A small-molecule ligand and the protein it binds are described below.
Small molecule (SMILES): CC(=O)N[C@@H]1[C@@H](O)[C@H](O)[C@@H](CO)O[C@H]1O

Sequence of chain 1.B:
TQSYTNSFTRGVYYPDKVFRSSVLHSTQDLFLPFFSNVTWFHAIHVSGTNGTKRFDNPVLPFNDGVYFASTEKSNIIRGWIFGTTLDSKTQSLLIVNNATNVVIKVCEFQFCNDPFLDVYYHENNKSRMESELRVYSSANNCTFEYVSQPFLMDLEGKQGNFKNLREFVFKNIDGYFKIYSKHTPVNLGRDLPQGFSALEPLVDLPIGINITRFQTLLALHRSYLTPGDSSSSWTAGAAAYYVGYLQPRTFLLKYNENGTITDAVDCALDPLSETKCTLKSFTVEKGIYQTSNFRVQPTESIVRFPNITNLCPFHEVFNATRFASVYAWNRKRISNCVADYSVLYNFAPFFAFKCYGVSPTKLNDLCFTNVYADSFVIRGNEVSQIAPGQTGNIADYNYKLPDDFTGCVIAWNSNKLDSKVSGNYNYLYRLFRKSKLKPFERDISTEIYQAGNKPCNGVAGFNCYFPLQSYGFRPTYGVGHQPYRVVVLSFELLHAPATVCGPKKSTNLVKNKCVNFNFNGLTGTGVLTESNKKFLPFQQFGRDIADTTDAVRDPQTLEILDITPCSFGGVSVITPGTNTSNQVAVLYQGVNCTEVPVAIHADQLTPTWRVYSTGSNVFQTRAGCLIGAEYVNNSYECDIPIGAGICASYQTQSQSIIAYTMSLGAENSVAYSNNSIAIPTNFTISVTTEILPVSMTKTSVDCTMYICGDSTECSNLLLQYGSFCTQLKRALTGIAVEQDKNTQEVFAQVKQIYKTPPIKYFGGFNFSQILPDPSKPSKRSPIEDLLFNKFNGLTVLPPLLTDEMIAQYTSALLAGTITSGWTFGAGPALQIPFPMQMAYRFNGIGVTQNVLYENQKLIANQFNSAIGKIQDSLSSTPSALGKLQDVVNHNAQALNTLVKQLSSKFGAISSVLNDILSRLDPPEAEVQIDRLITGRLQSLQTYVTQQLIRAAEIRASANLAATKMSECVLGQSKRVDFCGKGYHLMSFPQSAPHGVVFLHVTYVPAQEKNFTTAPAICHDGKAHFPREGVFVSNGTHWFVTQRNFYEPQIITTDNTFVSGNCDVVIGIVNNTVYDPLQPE

Binding-site contacts:
Ligand atom C3 contacts residue TRP255 of chain 1.B at 3.7 Å (hydrophobic).
Ligand atom C5 contacts residue TRP255 of chain 1.B at 4.0 Å (hydrophobic).
Ligand atom O5 contacts residue TYR25 of chain 1.B at 4.0 Å.
Ligand atom C2 contacts residue ASN58 of chain 1.B at 3.4 Å.
Ligand atom C8 contacts residue ASN58 of chain 1.B at 3.2 Å.
Ligand atom O4 contacts residue TRP255 of chain 1.B at 3.3 Å.
Ligand atom O7 contacts residue ASN58 of chain 1.B at 3.8 Å.
Ligand atom O5 contacts residue ASN58 of chain 1.B at 4.4 Å.
Ligand atom C1 contacts residue TYR25 of chain 1.B at 3.6 Å (hydrophobic).
Ligand atom C7 contacts residue ASN58 of chain 1.B at 3.3 Å.
Ligand atom O4 contacts residue SER254 of chain 1.B at 4.5 Å.
Ligand atom C1 contacts residue ASN58 of chain 1.B at 3.3 Å.
Ligand atom N2 contacts residue ASN58 of chain 1.B at 2.7 Å (h-bond).
Ligand atom C4 contacts residue TRP255 of chain 1.B at 3.8 Å (hydrophobic).
Ligand atom O6 contacts residue TRP255 of chain 1.B at 3.9 Å.
Ligand atom O6 contacts residue SER254 of chain 1.B at 3.5 Å.
Ligand atom O3 contacts residue TRP255 of chain 1.B at 4.4 Å.